A small-molecule ligand and the protein it binds are described below.
Small molecule (SMILES): CC(=O)N[C@H]1[C@H](O[C@H]2[C@H](O)[C@@H](NC(C)=O)CO[C@@H]2CO)O[C@H](CO)[C@@H](O)[C@@H]1O

Binding-site contacts:
Ligand atom C8 contacts residue SER9 of chain 1.J at 3.3 Å.
Ligand atom C8 contacts residue GLU55 of chain 1.I at 4.1 Å.
Ligand atom C7 contacts residue SER9 of chain 1.J at 4.1 Å.
Ligand atom C4 contacts residue ASN56 of chain 1.I at 4.2 Å.
Ligand atom N2 contacts residue ASN56 of chain 1.I at 2.9 Å (h-bond).
Ligand atom O5 contacts residue ASN56 of chain 1.I at 2.3 Å (h-bond).
Ligand atom C1 contacts residue ASN56 of chain 1.I at 1.4 Å.
Ligand atom N2 contacts residue SER9 of chain 1.J at 3.9 Å.
Ligand atom O7 contacts residue ASN56 of chain 1.I at 3.9 Å.
Ligand atom O7 contacts residue GLU55 of chain 1.I at 3.0 Å (salt-bridge).
Ligand atom C7 contacts residue ASN56 of chain 1.I at 3.6 Å.
Ligand atom C7 contacts residue GLU55 of chain 1.I at 4.0 Å.
Ligand atom C3 contacts residue ASN56 of chain 1.I at 3.8 Å.
Ligand atom C2 contacts residue ASN56 of chain 1.I at 2.5 Å.
Ligand atom N2 contacts residue GLY8 of chain 1.J at 4.2 Å.
Ligand atom C5 contacts residue ASN56 of chain 1.I at 3.6 Å.
Ligand atom C2 contacts residue GLY8 of chain 1.J at 4.4 Å.

Sequence of chain 1.J:
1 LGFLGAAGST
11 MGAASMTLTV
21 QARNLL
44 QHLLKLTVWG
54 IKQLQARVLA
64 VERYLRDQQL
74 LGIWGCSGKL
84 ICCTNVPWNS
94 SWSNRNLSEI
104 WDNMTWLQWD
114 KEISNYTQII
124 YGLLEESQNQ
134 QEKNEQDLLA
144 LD

Sequence of chain 1.I:
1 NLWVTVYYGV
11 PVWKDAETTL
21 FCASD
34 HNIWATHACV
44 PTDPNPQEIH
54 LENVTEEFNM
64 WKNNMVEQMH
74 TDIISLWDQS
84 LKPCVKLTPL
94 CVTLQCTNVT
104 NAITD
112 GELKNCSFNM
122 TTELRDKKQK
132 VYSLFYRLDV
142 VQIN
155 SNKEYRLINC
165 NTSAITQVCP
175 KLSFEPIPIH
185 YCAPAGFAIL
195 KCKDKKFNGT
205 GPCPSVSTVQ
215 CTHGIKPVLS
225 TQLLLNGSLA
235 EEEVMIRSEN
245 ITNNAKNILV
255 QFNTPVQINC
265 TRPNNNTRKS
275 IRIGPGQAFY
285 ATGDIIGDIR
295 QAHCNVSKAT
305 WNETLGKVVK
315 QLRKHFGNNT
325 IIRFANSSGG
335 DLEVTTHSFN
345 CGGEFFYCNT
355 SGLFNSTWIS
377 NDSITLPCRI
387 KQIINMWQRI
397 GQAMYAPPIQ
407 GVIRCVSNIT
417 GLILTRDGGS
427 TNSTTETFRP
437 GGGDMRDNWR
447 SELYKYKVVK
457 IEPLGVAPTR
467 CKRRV